This protein binds this small molecule.
Small molecule (SMILES): CCC(C)(C)C(=O)O[C@H]1C[C@@H](C)C=C2C=C[C@H](C)[C@H](CC[C@@H](O)C[C@@H](O)CC(=O)O)[C@H]21

Sequence of chain 1.A:
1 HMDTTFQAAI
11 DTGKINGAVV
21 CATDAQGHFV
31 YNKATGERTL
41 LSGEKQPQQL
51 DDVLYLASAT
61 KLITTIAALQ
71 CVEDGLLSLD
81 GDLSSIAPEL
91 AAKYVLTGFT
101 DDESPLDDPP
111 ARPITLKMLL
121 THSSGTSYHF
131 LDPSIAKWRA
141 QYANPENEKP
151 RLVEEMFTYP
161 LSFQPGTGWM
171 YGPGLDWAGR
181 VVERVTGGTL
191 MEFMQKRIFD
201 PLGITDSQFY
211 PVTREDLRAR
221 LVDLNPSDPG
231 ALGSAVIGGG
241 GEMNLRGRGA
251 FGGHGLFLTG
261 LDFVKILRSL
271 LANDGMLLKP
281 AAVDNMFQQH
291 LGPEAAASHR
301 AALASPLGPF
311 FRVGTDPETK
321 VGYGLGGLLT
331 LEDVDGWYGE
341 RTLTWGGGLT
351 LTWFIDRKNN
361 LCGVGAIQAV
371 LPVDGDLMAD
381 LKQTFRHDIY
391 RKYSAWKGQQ

Binding-site contacts:
Ligand atom C4 contacts residue ILE237 of chain 1.A at 3.9 Å (hydrophobic).
Ligand atom C12 contacts residue TYR171 of chain 1.A at 3.8 Å (hydrophobic).
Ligand atom C9A contacts residue PHE310 of chain 1.A at 3.4 Å (hydrophobic).
Ligand atom C22 contacts residue TYR171 of chain 1.A at 3.3 Å (hydrophobic).
Ligand atom C11 contacts residue TYR171 of chain 1.A at 3.6 Å (hydrophobic).
Ligand atom C23 contacts residue GLY348 of chain 1.A at 3.8 Å.
Ligand atom C18 contacts residue GLY348 of chain 1.A at 3.2 Å.
Ligand atom C10 contacts residue PHE310 of chain 1.A at 3.9 Å (hydrophobic).
Ligand atom C3 contacts residue PHE130 of chain 1.A at 3.9 Å (hydrophobic).
Ligand atom C23 contacts residue ALA57 of chain 1.A at 3.2 Å (hydrophobic).
Ligand atom O5 contacts residue ILE237 of chain 1.A at 2.8 Å (h-bond).
Ligand atom O14 contacts residue TYR171 of chain 1.A at 3.2 Å (h-bond).
Ligand atom C11 contacts residue PHE310 of chain 1.A at 3.8 Å (hydrophobic).
Ligand atom C13 contacts residue GLY348 of chain 1.A at 3.7 Å.
Ligand atom O18 contacts residue GLY348 of chain 1.A at 2.1 Å (h-bond).
Ligand atom C23 contacts residue ILE237 of chain 1.A at 3.8 Å (hydrophobic).
Ligand atom C5 contacts residue ILE237 of chain 1.A at 3.8 Å (hydrophobic).
Ligand atom C24 contacts residue TRP345 of chain 1.A at 3.5 Å (hydrophobic).
Ligand atom C17 contacts residue PHE310 of chain 1.A at 3.8 Å (hydrophobic).
Ligand atom C15 contacts residue GLY348 of chain 1.A at 3.8 Å.
Ligand atom C21 contacts residue MET243 of chain 1.A at 3.5 Å (hydrophobic).
Ligand atom C15 contacts residue TYR171 of chain 1.A at 3.9 Å (hydrophobic).
Ligand atom C15 contacts residue GLY346 of chain 1.A at 3.7 Å.
Ligand atom O1A contacts residue GLU242 of chain 1.A at 3.6 Å.
Ligand atom C23 contacts residue SER58 of chain 1.A at 3.2 Å.
Ligand atom C22 contacts residue SER58 of chain 1.A at 2.0 Å.
Ligand atom C19 contacts residue SER58 of chain 1.A at 3.2 Å.
Ligand atom C1 contacts residue GLU242 of chain 1.A at 3.5 Å.
Ligand atom C18 contacts residue SER58 of chain 1.A at 3.3 Å.
Ligand atom C14 contacts residue GLY348 of chain 1.A at 3.5 Å.
Ligand atom C2 contacts residue PHE130 of chain 1.A at 3.5 Å (hydrophobic).
Ligand atom C22 contacts residue LYS61 of chain 1.A at 3.2 Å.
Ligand atom O1A contacts residue PHE130 of chain 1.A at 3.8 Å.
Ligand atom O1A contacts residue MET243 of chain 1.A at 3.7 Å.
Ligand atom C24 contacts residue GLY346 of chain 1.A at 3.6 Å.
Ligand atom O14 contacts residue SER58 of chain 1.A at 3.5 Å.
Ligand atom O3 contacts residue ILE237 of chain 1.A at 3.8 Å.
Ligand atom O18 contacts residue GLY347 of chain 1.A at 3.2 Å.
Ligand atom O18 contacts residue SER58 of chain 1.A at 3.8 Å.
Ligand atom O1B contacts residue GLU242 of chain 1.A at 2.5 Å (salt-bridge).